Binding-site contacts:
Ligand atom C1 contacts residue LEU60 of chain 1.A at 3.7 Å (hydrophobic).
Ligand atom C4 contacts residue HBR1 of chain 1.D at 0.6 Å.
Ligand atom C4 contacts residue VAL125 of chain 1.A at 4.1 Å (hydrophobic).
Ligand atom O2 contacts residue HBR1 of chain 1.D at 0.8 Å.
Ligand atom O7 contacts residue TYR86 of chain 1.A at 4.2 Å.
Ligand atom O7 contacts residue ARG44 of chain 1.A at 4.3 Å.
Ligand atom C4 contacts residue PHE121 of chain 1.A at 3.7 Å (hydrophobic).
Ligand atom C3 contacts residue HBR1 of chain 1.D at 1.0 Å.
Ligand atom O7 contacts residue TYR16 of chain 1.A at 3.7 Å.
Ligand atom C1 contacts residue LEU65 of chain 1.A at 4.1 Å (hydrophobic).
Ligand atom C1 contacts residue LEU85 of chain 1.A at 4.3 Å (hydrophobic).
Ligand atom C2 contacts residue LEU85 of chain 1.A at 4.4 Å (hydrophobic).
Ligand atom C2 contacts residue HBR1 of chain 1.D at 0.5 Å.
Ligand atom C1 contacts residue HBR1 of chain 1.D at 1.6 Å.
Ligand atom O2 contacts residue TYR86 of chain 1.A at 3.4 Å (h-bond).
Ligand atom C1 contacts residue PHE121 of chain 1.A at 4.1 Å (hydrophobic).
Ligand atom O2 contacts residue LEU85 of chain 1.A at 3.9 Å.
Ligand atom O2 contacts residue VAL100 of chain 1.A at 4.0 Å.
Ligand atom O7 contacts residue HBR1 of chain 1.D at 0.9 Å (h-bond).
Ligand atom C3 contacts residue TYR86 of chain 1.A at 4.0 Å (hydrophobic).
Ligand atom C2 contacts residue TYR86 of chain 1.A at 3.9 Å (hydrophobic).
Ligand atom C4 contacts residue THR122 of chain 1.A at 4.4 Å.

Sequence of chain 1.A:
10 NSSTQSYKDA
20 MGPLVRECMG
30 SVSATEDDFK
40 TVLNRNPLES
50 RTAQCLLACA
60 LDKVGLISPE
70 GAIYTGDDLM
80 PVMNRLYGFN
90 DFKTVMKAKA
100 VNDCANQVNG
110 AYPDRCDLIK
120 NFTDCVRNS

A protein and the small-molecule ligand that binds it are described below.
Small molecule (SMILES): CC(=O)[C@H](C)O